A protein and the small-molecule ligand that binds it are described below.
Small molecule (SMILES): NCC(=O)O

Sequence of chain 2.D:
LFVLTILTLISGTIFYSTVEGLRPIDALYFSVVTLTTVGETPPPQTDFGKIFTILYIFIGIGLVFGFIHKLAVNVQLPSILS

Binding-site contacts:
Ligand atom OXT contacts residue ASP56 of chain 2.D at 4.3 Å.
Ligand atom CA contacts residue ARG32 of chain 1.C at 3.9 Å.
Ligand atom O contacts residue ARG32 of chain 1.C at 3.6 Å.
Ligand atom N contacts residue ASP56 of chain 2.D at 3.1 Å (salt-bridge).
Ligand atom CA contacts residue ASP56 of chain 2.D at 3.1 Å.
Ligand atom O contacts residue ASP56 of chain 2.D at 3.1 Å (salt-bridge).
Ligand atom OXT contacts residue ARG32 of chain 1.C at 3.9 Å.
Ligand atom C contacts residue ARG32 of chain 1.C at 3.5 Å.
Ligand atom N contacts residue THR55 of chain 2.D at 4.3 Å.
Ligand atom C contacts residue ASP56 of chain 2.D at 3.3 Å.

Sequence of chain 1.C:
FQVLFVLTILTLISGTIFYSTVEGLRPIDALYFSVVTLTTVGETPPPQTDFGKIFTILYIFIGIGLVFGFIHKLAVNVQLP